Binding-site contacts:
Ligand atom C7 contacts residue PHE178 of chain 1.A at 3.7 Å (hydrophobic).
Ligand atom CL2 contacts residue ALA207 of chain 1.A at 3.5 Å.
Ligand atom O32 contacts residue ARG130 of chain 1.A at 3.1 Å (salt-bridge).
Ligand atom C8 contacts residue GLY199 of chain 1.A at 3.5 Å.
Ligand atom C5 contacts residue PHE178 of chain 1.A at 3.8 Å (hydrophobic).
Ligand atom O33 contacts residue ARG130 of chain 1.A at 2.7 Å (salt-bridge).
Ligand atom C1 contacts residue SER182 of chain 1.A at 3.6 Å.
Ligand atom O2 contacts residue LYS179 of chain 1.A at 3.4 Å.
Ligand atom C35 contacts residue CYS30 of chain 1.A at 3.7 Å (hydrophobic).
Ligand atom C8 contacts residue ALA177 of chain 1.A at 3.8 Å (hydrophobic).
Ligand atom C11 contacts residue SER182 of chain 1.A at 3.7 Å.
Ligand atom C29 contacts residue PHE29 of chain 1.A at 3.5 Å (hydrophobic).
Ligand atom C7 contacts residue ARG200 of chain 1.A at 3.4 Å.
Ligand atom C30 contacts residue PHE29 of chain 1.A at 3.6 Å (hydrophobic).
Ligand atom O2 contacts residue GLY180 of chain 1.A at 3.8 Å.
Ligand atom C64 contacts residue TYR81 of chain 1.A at 3.7 Å (hydrophobic).
Ligand atom C11 contacts residue SER197 of chain 1.A at 3.1 Å.
Ligand atom C28 contacts residue GLY180 of chain 1.A at 3.7 Å.
Ligand atom O62 contacts residue SER197 of chain 1.A at 3.5 Å (h-bond).
Ligand atom O62 contacts residue TYR198 of chain 1.A at 3.8 Å.
Ligand atom C63 contacts residue HIS45 of chain 1.A at 3.7 Å.
Ligand atom O2 contacts residue SER182 of chain 1.A at 3.3 Å (h-bond).
Ligand atom C30 contacts residue CYS30 of chain 1.A at 3.8 Å (hydrophobic).
Ligand atom C31 contacts residue ARG130 of chain 1.A at 3.4 Å.
Ligand atom C24 contacts residue ARG200 of chain 1.A at 3.7 Å.
Ligand atom C4 contacts residue PHE178 of chain 1.A at 3.6 Å (hydrophobic).
Ligand atom O23 contacts residue PHE178 of chain 1.A at 3.7 Å.
Ligand atom N12 contacts residue SER197 of chain 1.A at 2.9 Å (h-bond).
Ligand atom C4 contacts residue LYS179 of chain 1.A at 3.5 Å.
Ligand atom CL2 contacts residue ALA177 of chain 1.A at 3.6 Å.
Ligand atom C24 contacts residue PHE178 of chain 1.A at 3.4 Å (hydrophobic).
Ligand atom C11 contacts residue HIS45 of chain 1.A at 3.8 Å.
Ligand atom O62 contacts residue HIS45 of chain 1.A at 3.6 Å.
Ligand atom C64 contacts residue ASP89 of chain 1.A at 3.5 Å.
Ligand atom C24 contacts residue SER201 of chain 1.A at 3.8 Å.
Ligand atom C35 contacts residue HIS45 of chain 1.A at 3.5 Å.
Ligand atom C7 contacts residue GLY199 of chain 1.A at 3.8 Å.
Ligand atom N12 contacts residue HIS45 of chain 1.A at 3.5 Å (h-bond).
Ligand atom C6 contacts residue PHE178 of chain 1.A at 3.7 Å (hydrophobic).
Ligand atom C9 contacts residue ALA177 of chain 1.A at 3.6 Å (hydrophobic).

This small molecule binds to this protein.
Small molecule (SMILES): CCO/N=C1/CN(C(=O)N[C@H](CC)c2ccc(C(=O)O)cc2)C(=O)[C@H](Cc2cc(Cl)ccc2OC)CN1

Sequence of chain 1.A:
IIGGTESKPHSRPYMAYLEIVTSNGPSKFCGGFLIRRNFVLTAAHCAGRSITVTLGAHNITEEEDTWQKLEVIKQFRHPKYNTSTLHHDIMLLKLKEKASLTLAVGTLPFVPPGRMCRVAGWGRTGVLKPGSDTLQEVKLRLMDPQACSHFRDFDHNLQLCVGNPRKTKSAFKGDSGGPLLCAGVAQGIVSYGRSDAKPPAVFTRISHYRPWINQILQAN